Binding-site contacts:
Ligand atom C2 contacts residue LEU141 of chain 1.A at 3.5 Å (hydrophobic).
Ligand atom C1 contacts residue GLU166 of chain 1.A at 4.0 Å.
Ligand atom C2 contacts residue ASN142 of chain 1.A at 3.6 Å.
Ligand atom C14 contacts residue HIS41 of chain 1.A at 3.8 Å.
Ligand atom C4 contacts residue GLU166 of chain 1.A at 3.7 Å.
Ligand atom C4 contacts residue MET165 of chain 1.A at 4.0 Å (hydrophobic).
Ligand atom C11 contacts residue MET49 of chain 1.A at 3.7 Å (hydrophobic).
Ligand atom C11 contacts residue GLN189 of chain 1.A at 3.8 Å.
Ligand atom C3 contacts residue PHE140 of chain 1.A at 3.2 Å (hydrophobic).
Ligand atom N1 contacts residue CYS145 of chain 1.A at 3.8 Å.
Ligand atom C3 contacts residue HIS163 of chain 1.A at 3.9 Å.
Ligand atom C contacts residue ASN142 of chain 1.A at 3.9 Å.
Ligand atom O contacts residue GLU166 of chain 1.A at 3.1 Å (salt-bridge).
Ligand atom N contacts residue SER144 of chain 1.A at 3.8 Å.
Ligand atom N contacts residue PHE140 of chain 1.A at 3.7 Å.
Ligand atom N contacts residue HIS163 of chain 1.A at 2.7 Å (h-bond).
Ligand atom C1 contacts residue ASN142 of chain 1.A at 3.8 Å.
Ligand atom C12 contacts residue MET165 of chain 1.A at 3.5 Å (hydrophobic).
Ligand atom C14 contacts residue HIS164 of chain 1.A at 3.4 Å.
Ligand atom C3 contacts residue LEU141 of chain 1.A at 3.8 Å (hydrophobic).
Ligand atom C4 contacts residue HIS163 of chain 1.A at 3.3 Å.
Ligand atom O1 contacts residue GLN189 of chain 1.A at 3.4 Å (h-bond).
Ligand atom C12 contacts residue MET49 of chain 1.A at 3.4 Å (hydrophobic).
Ligand atom CL contacts residue HIS41 of chain 1.A at 3.4 Å.
Ligand atom O contacts residue MET165 of chain 1.A at 3.5 Å.
Ligand atom C11 contacts residue ARG188 of chain 1.A at 3.8 Å.
Ligand atom C3 contacts residue GLU166 of chain 1.A at 3.6 Å.
Ligand atom C13 contacts residue HIS164 of chain 1.A at 3.9 Å.
Ligand atom C2 contacts residue GLU166 of chain 1.A at 3.4 Å.
Ligand atom N contacts residue GLU166 of chain 1.A at 3.8 Å.
Ligand atom C13 contacts residue MET49 of chain 1.A at 3.6 Å (hydrophobic).
Ligand atom C1 contacts residue LEU141 of chain 1.A at 4.0 Å (hydrophobic).
Ligand atom C13 contacts residue MET165 of chain 1.A at 3.7 Å (hydrophobic).
Ligand atom CL contacts residue MET165 of chain 1.A at 3.8 Å.
Ligand atom C4 contacts residue CYS145 of chain 1.A at 3.7 Å (hydrophobic).
Ligand atom C12 contacts residue ARG188 of chain 1.A at 3.8 Å.
Ligand atom C2 contacts residue PHE140 of chain 1.A at 3.7 Å (hydrophobic).
Ligand atom C9 contacts residue GLN189 of chain 1.A at 3.9 Å.
Ligand atom CL contacts residue ASP187 of chain 1.A at 3.3 Å.
Ligand atom CL contacts residue HIS164 of chain 1.A at 3.6 Å.

This protein binds this small molecule.
Small molecule (SMILES): Cc1ccncc1NC(=O)[C@@H]1CCOc2ccc(Cl)cc21

Sequence of chain 1.A:
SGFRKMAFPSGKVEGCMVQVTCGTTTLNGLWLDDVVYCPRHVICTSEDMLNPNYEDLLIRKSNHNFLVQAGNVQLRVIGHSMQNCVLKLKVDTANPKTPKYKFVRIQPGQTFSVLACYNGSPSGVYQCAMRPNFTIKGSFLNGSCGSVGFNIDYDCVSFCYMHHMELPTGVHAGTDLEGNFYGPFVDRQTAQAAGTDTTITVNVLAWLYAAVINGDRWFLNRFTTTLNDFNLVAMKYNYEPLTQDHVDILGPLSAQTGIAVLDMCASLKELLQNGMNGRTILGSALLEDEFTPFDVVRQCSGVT